Sequence of chain 1.B:
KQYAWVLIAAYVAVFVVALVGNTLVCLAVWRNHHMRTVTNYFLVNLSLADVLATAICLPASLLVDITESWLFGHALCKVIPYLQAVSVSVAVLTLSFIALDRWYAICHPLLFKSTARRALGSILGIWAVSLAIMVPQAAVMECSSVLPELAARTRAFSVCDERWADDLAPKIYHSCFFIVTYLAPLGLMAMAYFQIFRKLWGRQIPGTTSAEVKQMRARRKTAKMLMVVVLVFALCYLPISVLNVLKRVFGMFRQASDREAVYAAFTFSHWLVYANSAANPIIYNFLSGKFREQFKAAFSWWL

This protein binds this small molecule.
Small molecule (SMILES): Cc1ccc(-c2ncccn2)c(C(=O)N2C[C@H](COc3ccc(F)cn3)CC[C@H]2C)c1

Binding-site contacts:
Ligand atom C21 contacts residue PHE195 of chain 1.B at 3.8 Å (hydrophobic).
Ligand atom C9 contacts residue CYS75 of chain 1.B at 3.8 Å (hydrophobic).
Ligand atom C24 contacts residue SER79 of chain 1.B at 3.4 Å.
Ligand atom C8 contacts residue GLN102 of chain 1.B at 3.6 Å.
Ligand atom C24 contacts residue PG41 of chain 1.O at 3.7 Å.
Ligand atom C6 contacts residue PRO99 of chain 1.B at 3.8 Å (hydrophobic).
Ligand atom N3 contacts residue ILE290 of chain 1.B at 3.9 Å.
Ligand atom C9 contacts residue ILE98 of chain 1.B at 3.7 Å (hydrophobic).
Ligand atom C7 contacts residue GLN102 of chain 1.B at 3.9 Å.
Ligand atom C24 contacts residue TYR324 of chain 1.B at 3.7 Å (hydrophobic).
Ligand atom C5 contacts residue PRO99 of chain 1.B at 3.5 Å (hydrophobic).
Ligand atom N1 contacts residue PG41 of chain 1.O at 3.6 Å (h-bond).
Ligand atom C10 contacts residue PG41 of chain 1.O at 3.8 Å.
Ligand atom C9 contacts residue TYR324 of chain 1.B at 3.6 Å (hydrophobic).
Ligand atom F1 contacts residue TRP88 of chain 1.B at 3.8 Å.
Ligand atom C17 contacts residue HIS320 of chain 1.B at 3.8 Å.
Ligand atom C11 contacts residue PG41 of chain 1.O at 3.1 Å.
Ligand atom F1 contacts residue ALA78 of chain 1.B at 3.2 Å.
Ligand atom C3 contacts residue GLN155 of chain 1.B at 3.8 Å.
Ligand atom C4 contacts residue GLN155 of chain 1.B at 3.5 Å.
Ligand atom C8 contacts residue TYR324 of chain 1.B at 3.7 Å (hydrophobic).
Ligand atom O1 contacts residue PRO99 of chain 1.B at 3.7 Å.
Ligand atom C23 contacts residue TYR287 of chain 1.B at 3.7 Å (hydrophobic).
Ligand atom F1 contacts residue SER79 of chain 1.B at 3.0 Å.
Ligand atom C18 contacts residue GLN102 of chain 1.B at 3.8 Å.
Ligand atom C1 contacts residue PHE195 of chain 1.B at 3.9 Å (hydrophobic).
Ligand atom C15 contacts residue HIS320 of chain 1.B at 3.6 Å.
Ligand atom C16 contacts residue HIS320 of chain 1.B at 3.4 Å.
Ligand atom C17 contacts residue TYR324 of chain 1.B at 3.7 Å (hydrophobic).
Ligand atom O1 contacts residue GLN102 of chain 1.B at 3.3 Å.
Ligand atom C24 contacts residue HIS320 of chain 1.B at 3.6 Å.
Ligand atom C12 contacts residue GLN102 of chain 1.B at 3.8 Å.
Ligand atom C23 contacts residue VAL106 of chain 1.B at 3.2 Å (hydrophobic).
Ligand atom N3 contacts residue ASN294 of chain 1.B at 3.7 Å.
Ligand atom C3 contacts residue PG41 of chain 1.O at 3.2 Å.
Ligand atom C7 contacts residue PRO99 of chain 1.B at 3.9 Å (hydrophobic).
Ligand atom N4 contacts residue VAL106 of chain 1.B at 3.6 Å.
Ligand atom C10 contacts residue ILE98 of chain 1.B at 3.8 Å (hydrophobic).
Ligand atom C3 contacts residue GLU180 of chain 1.B at 3.8 Å.
Ligand atom O2 contacts residue ASN294 of chain 1.B at 3.2 Å (h-bond).